Sequence of chain 1.A:
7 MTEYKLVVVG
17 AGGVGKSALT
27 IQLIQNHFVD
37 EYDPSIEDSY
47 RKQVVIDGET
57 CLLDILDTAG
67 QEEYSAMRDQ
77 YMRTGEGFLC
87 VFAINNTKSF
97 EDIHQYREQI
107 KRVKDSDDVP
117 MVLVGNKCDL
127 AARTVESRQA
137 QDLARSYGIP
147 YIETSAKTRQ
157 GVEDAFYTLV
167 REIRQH

This protein binds this small molecule.
Small molecule (SMILES): Nc1nc2c(ncn2[C@@H]2O[C@H](CO[P](=O)(O)O[P](=O)(O)NP(=O)(O)O)[C@@H](O)[C@H]2O)c(=O)[nH]1

Binding-site contacts:
Ligand atom O6 contacts residue ALA152 of chain 1.A at 3.3 Å (h-bond).
Ligand atom N2 contacts residue LYS153 of chain 1.A at 3.6 Å.
Ligand atom C4 contacts residue LYS123 of chain 1.A at 3.8 Å.
Ligand atom O3A contacts residue GLY18 of chain 1.A at 3.5 Å (h-bond).
Ligand atom N1 contacts residue LYS153 of chain 1.A at 3.5 Å.
Ligand atom C6 contacts residue LYS153 of chain 1.A at 4.0 Å.
Ligand atom C6 contacts residue LYS123 of chain 1.A at 3.3 Å.
Ligand atom PA contacts residue GLY18 of chain 1.A at 4.0 Å.
Ligand atom N3 contacts residue LYS123 of chain 1.A at 3.7 Å.
Ligand atom C2 contacts residue LYS153 of chain 1.A at 3.7 Å.
Ligand atom O6 contacts residue LYS123 of chain 1.A at 3.5 Å.
Ligand atom N1 contacts residue LYS123 of chain 1.A at 3.3 Å.
Ligand atom O1B contacts residue GLY18 of chain 1.A at 3.4 Å (h-bond).
Ligand atom O2' contacts residue PHE34 of chain 1.A at 3.4 Å.
Ligand atom C2 contacts residue LEU126 of chain 1.A at 3.9 Å (hydrophobic).
Ligand atom N3B contacts residue MG1 of chain 1.C at 3.8 Å.
Ligand atom O3A contacts residue GLY19 of chain 1.A at 4.2 Å.
Ligand atom O2B contacts residue SER23 of chain 1.A at 3.2 Å (h-bond).
Ligand atom O2G contacts residue TYR38 of chain 1.A at 3.7 Å.
Ligand atom N3 contacts residue LYS153 of chain 1.A at 3.9 Å.
Ligand atom N7 contacts residue ALA152 of chain 1.A at 3.7 Å.
Ligand atom N1 contacts residue LEU126 of chain 1.A at 3.6 Å.
Ligand atom O2B contacts residue MG1 of chain 1.C at 2.3 Å.
Ligand atom PA contacts residue GLY19 of chain 1.A at 4.0 Å.
Ligand atom O1G contacts residue MG1 of chain 1.C at 3.1 Å.
Ligand atom C5 contacts residue ALA152 of chain 1.A at 4.1 Å (hydrophobic).
Ligand atom C5 contacts residue LYS123 of chain 1.A at 3.6 Å.
Ligand atom O1A contacts residue GLY19 of chain 1.A at 2.7 Å.
Ligand atom C2 contacts residue LYS123 of chain 1.A at 3.5 Å.
Ligand atom PB contacts residue MG1 of chain 1.C at 3.5 Å.
Ligand atom N7 contacts residue GLY21 of chain 1.A at 3.6 Å.
Ligand atom N2 contacts residue LEU126 of chain 1.A at 3.5 Å.
Ligand atom PG contacts residue MG1 of chain 1.C at 3.2 Å.
Ligand atom C8 contacts residue GLY21 of chain 1.A at 3.9 Å.
Ligand atom O6 contacts residue LYS153 of chain 1.A at 3.7 Å.
Ligand atom O2G contacts residue MG1 of chain 1.C at 2.1 Å.
Ligand atom C6 contacts residue ALA152 of chain 1.A at 4.1 Å (hydrophobic).
Ligand atom O6 contacts residue ASN122 of chain 1.A at 3.1 Å (h-bond).
Ligand atom O1A contacts residue GLY18 of chain 1.A at 3.5 Å (h-bond).
Ligand atom PB contacts residue GLY18 of chain 1.A at 3.9 Å.